A protein and the small-molecule ligand that binds it are described below.
Small molecule (SMILES): CC(=O)N[C@@H]1[C@@H](O)[C@H](O)[C@@H](CO)O[C@H]1O

Binding-site contacts:
Ligand atom C3 contacts residue ASN78 of chain 1.A at 3.5 Å.
Ligand atom C4 contacts residue ASN78 of chain 1.A at 4.0 Å.
Ligand atom O7 contacts residue ASN78 of chain 1.A at 4.2 Å.
Ligand atom C1 contacts residue ASN78 of chain 1.A at 1.4 Å.
Ligand atom C5 contacts residue ASN78 of chain 1.A at 3.2 Å.
Ligand atom O5 contacts residue ASN78 of chain 1.A at 2.5 Å (h-bond).
Ligand atom C2 contacts residue ASN78 of chain 1.A at 2.6 Å.
Ligand atom C8 contacts residue ASN78 of chain 1.A at 4.0 Å.
Ligand atom N2 contacts residue ASN78 of chain 1.A at 2.9 Å (h-bond).
Ligand atom C7 contacts residue ASN78 of chain 1.A at 3.5 Å.
Ligand atom C6 contacts residue ASN78 of chain 1.A at 4.2 Å.

Sequence of chain 1.A:
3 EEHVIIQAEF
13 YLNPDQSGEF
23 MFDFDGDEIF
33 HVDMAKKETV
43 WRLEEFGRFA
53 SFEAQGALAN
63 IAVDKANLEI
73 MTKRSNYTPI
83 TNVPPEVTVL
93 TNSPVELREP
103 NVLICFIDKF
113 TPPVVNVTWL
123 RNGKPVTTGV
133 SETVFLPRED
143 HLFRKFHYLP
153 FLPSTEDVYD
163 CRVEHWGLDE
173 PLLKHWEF